Binding-site contacts:
Ligand atom C8 contacts residue ASN315 of chain 1.D at 3.6 Å.
Ligand atom C3 contacts residue ASN315 of chain 1.D at 3.8 Å.
Ligand atom C5 contacts residue ASN315 of chain 1.D at 3.7 Å.
Ligand atom C7 contacts residue ASN315 of chain 1.D at 3.4 Å.
Ligand atom C6 contacts residue GLN564 of chain 1.D at 3.3 Å.
Ligand atom O6 contacts residue PRO563 of chain 1.D at 3.5 Å (h-bond).
Ligand atom C2 contacts residue ASN315 of chain 1.D at 2.5 Å.
Ligand atom O5 contacts residue ASN315 of chain 1.D at 2.4 Å (h-bond).
Ligand atom C5 contacts residue GLN564 of chain 1.D at 4.0 Å.
Ligand atom C6 contacts residue PRO563 of chain 1.D at 3.5 Å (hydrophobic).
Ligand atom C1 contacts residue ASN315 of chain 1.D at 1.4 Å.
Ligand atom N2 contacts residue ASN315 of chain 1.D at 2.9 Å (h-bond).
Ligand atom O7 contacts residue ASN315 of chain 1.D at 4.3 Å.
Ligand atom C4 contacts residue GLN564 of chain 1.D at 3.9 Å.
Ligand atom C4 contacts residue ASN315 of chain 1.D at 4.3 Å.
Ligand atom O5 contacts residue GLN564 of chain 1.D at 4.1 Å.
Ligand atom O4 contacts residue GLN564 of chain 1.D at 4.5 Å.

Sequence of chain 1.D:
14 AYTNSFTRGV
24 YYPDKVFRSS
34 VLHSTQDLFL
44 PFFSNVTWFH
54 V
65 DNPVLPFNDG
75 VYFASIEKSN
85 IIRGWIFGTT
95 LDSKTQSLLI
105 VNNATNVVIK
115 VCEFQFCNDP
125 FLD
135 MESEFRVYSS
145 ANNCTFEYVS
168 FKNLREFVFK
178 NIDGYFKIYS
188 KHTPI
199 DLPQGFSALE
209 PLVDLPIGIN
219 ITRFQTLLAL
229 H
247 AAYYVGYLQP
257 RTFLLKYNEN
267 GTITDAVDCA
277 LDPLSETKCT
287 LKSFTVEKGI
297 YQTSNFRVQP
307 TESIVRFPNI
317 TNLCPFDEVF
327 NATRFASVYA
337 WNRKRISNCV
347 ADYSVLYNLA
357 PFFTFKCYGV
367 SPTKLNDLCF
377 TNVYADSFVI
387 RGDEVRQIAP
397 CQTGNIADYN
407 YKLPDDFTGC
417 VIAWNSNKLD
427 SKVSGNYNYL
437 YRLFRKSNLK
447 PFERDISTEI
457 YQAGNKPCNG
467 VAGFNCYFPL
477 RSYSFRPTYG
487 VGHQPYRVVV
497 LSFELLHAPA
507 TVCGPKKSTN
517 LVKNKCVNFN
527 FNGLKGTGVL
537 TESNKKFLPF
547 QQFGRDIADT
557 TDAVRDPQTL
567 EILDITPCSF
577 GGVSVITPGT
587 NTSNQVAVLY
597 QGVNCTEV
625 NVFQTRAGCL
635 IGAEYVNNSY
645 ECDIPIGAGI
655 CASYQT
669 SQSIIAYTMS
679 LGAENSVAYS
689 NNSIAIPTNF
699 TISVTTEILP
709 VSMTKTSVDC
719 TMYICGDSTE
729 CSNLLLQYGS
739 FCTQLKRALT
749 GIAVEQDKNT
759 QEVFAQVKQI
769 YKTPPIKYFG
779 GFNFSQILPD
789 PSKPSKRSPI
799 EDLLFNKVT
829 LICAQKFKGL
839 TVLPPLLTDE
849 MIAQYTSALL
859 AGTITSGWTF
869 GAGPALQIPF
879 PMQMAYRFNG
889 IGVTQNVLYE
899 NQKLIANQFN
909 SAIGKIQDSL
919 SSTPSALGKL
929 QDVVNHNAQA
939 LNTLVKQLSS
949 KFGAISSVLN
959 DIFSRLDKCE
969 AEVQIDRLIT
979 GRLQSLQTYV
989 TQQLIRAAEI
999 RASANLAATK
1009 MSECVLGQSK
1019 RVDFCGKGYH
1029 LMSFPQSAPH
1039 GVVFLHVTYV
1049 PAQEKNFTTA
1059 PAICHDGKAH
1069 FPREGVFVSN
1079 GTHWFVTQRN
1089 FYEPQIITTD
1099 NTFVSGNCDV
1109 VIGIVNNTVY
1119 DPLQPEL

The small molecule below binds the protein below.
Small molecule (SMILES): CC(=O)N[C@@H]1[C@@H](O)[C@H](O)[C@@H](CO)O[C@H]1O